Binding-site contacts:
Ligand atom OP2 contacts residue HIS55 of chain 1.A at 3.4 Å (h-bond).
Ligand atom N7 contacts residue ARG53 of chain 1.A at 3.2 Å (salt-bridge).
Ligand atom N2 contacts residue TRP75 of chain 1.A at 2.7 Å (h-bond).
Ligand atom N1 contacts residue PHE87 of chain 1.A at 3.5 Å.
Ligand atom O4 contacts residue TRP26 of chain 1.A at 3.5 Å.
Ligand atom OP1 contacts residue HIS56 of chain 1.A at 3.5 Å (h-bond).
Ligand atom C2 contacts residue PHE87 of chain 1.A at 3.5 Å (hydrophobic).
Ligand atom C7 contacts residue TRP75 of chain 1.A at 3.4 Å (hydrophobic).
Ligand atom O5' contacts residue ARG53 of chain 1.A at 3.0 Å (salt-bridge).
Ligand atom OP2 contacts residue HIS619 of chain 2.A at 3.1 Å (h-bond).
Ligand atom C3' contacts residue ARG53 of chain 1.A at 3.4 Å.
Ligand atom N6 contacts residue PHE87 of chain 1.A at 3.5 Å.
Ligand atom C4 contacts residue TRP26 of chain 1.A at 3.5 Å (hydrophobic).
Ligand atom O4' contacts residue MET85 of chain 1.A at 3.5 Å.
Ligand atom N7 contacts residue PHE87 of chain 1.A at 3.5 Å.
Ligand atom C5 contacts residue ARG53 of chain 1.A at 3.5 Å.
Ligand atom C4 contacts residue TRP75 of chain 1.A at 3.4 Å (hydrophobic).
Ligand atom N3 contacts residue SER83 of chain 1.A at 3.1 Å (h-bond).
Ligand atom O4' contacts residue TRP26 of chain 1.A at 3.1 Å.
Ligand atom O2 contacts residue TRP26 of chain 1.A at 3.5 Å (h-bond).
Ligand atom C6 contacts residue PHE87 of chain 1.A at 3.4 Å (hydrophobic).
Ligand atom C2 contacts residue TRP26 of chain 1.A at 3.4 Å (hydrophobic).
Ligand atom N3 contacts residue PHE87 of chain 1.A at 3.4 Å.
Ligand atom P contacts residue ARG53 of chain 1.A at 3.1 Å.
Ligand atom O4 contacts residue TRP75 of chain 1.A at 3.5 Å.
Ligand atom OP2 contacts residue ARG53 of chain 1.A at 2.4 Å (salt-bridge).
Ligand atom OP1 contacts residue LYS30 of chain 1.A at 3.0 Å (salt-bridge).
Ligand atom N3 contacts residue TRP26 of chain 1.A at 3.5 Å.
Ligand atom C7 contacts residue PRO84 of chain 1.A at 3.4 Å (hydrophobic).
Ligand atom OP1 contacts residue PHE645 of chain 2.A at 3.4 Å.
Ligand atom O2 contacts residue PRO84 of chain 1.A at 3.3 Å.
Ligand atom OP1 contacts residue HIS619 of chain 2.A at 3.2 Å (h-bond).
Ligand atom C5 contacts residue PHE87 of chain 1.A at 3.4 Å (hydrophobic).
Ligand atom O4 contacts residue SER51 of chain 1.A at 2.9 Å (h-bond).
Ligand atom C5 contacts residue TRP75 of chain 1.A at 3.5 Å (hydrophobic).
Ligand atom O2 contacts residue MET85 of chain 1.A at 2.8 Å (h-bond).
Ligand atom C6 contacts residue ARG53 of chain 1.A at 3.1 Å.
Ligand atom O6 contacts residue ARG53 of chain 1.A at 2.2 Å (salt-bridge).
Ligand atom C2 contacts residue PHE87 of chain 1.A at 3.5 Å (hydrophobic).
Ligand atom O4' contacts residue PHE87 of chain 1.A at 3.5 Å.

Sequence of chain 1.A:
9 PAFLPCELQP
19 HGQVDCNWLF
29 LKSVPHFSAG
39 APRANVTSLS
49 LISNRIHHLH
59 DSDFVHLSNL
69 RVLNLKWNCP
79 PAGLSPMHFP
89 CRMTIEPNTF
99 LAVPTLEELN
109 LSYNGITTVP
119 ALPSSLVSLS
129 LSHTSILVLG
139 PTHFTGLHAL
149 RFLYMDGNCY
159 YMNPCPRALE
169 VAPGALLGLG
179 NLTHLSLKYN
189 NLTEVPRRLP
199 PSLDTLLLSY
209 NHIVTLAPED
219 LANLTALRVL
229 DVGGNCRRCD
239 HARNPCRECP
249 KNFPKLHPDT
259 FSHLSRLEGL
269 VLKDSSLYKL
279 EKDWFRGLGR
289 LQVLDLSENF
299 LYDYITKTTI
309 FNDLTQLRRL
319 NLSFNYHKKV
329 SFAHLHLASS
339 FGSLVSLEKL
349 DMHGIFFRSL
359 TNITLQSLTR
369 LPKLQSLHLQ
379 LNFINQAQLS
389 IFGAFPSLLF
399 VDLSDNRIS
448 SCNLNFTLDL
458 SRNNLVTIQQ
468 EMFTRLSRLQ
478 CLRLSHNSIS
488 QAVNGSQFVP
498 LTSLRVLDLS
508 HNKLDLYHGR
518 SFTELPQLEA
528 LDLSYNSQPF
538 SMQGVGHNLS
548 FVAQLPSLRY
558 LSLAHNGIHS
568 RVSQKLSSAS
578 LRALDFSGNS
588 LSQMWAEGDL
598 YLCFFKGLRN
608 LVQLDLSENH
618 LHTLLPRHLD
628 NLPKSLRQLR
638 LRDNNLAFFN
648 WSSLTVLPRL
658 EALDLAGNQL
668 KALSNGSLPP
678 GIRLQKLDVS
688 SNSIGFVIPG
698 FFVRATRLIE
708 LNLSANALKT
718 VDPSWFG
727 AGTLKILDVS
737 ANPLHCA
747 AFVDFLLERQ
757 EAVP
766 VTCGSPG

Sequence of chain 2.A:
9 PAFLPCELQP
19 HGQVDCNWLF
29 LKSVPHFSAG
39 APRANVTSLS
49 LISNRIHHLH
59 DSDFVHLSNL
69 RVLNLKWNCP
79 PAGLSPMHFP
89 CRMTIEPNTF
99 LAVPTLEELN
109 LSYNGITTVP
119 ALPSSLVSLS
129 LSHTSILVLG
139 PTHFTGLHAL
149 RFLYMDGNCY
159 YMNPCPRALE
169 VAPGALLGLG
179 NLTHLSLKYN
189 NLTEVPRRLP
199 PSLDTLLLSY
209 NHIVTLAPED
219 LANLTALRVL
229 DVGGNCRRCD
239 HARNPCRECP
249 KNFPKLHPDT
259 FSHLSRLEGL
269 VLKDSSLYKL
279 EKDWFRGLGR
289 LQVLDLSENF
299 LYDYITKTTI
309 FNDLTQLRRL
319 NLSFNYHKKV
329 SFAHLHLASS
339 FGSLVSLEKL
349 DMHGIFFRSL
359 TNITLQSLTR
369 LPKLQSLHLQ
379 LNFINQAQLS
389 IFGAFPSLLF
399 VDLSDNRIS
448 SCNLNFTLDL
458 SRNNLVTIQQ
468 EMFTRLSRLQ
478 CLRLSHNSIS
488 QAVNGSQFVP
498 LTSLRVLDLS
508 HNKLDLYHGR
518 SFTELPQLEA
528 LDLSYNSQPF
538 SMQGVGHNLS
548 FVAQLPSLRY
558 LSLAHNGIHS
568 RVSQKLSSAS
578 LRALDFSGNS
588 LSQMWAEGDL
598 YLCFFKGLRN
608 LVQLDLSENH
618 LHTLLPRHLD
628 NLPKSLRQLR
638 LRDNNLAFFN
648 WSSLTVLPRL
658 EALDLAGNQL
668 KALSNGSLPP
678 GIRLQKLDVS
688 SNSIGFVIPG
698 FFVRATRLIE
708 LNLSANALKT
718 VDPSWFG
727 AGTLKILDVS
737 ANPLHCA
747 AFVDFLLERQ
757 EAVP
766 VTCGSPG

This small molecule binds to this protein.
Small molecule (SMILES): Cc1cn([C@H]2C[C@H](O[P](=O)(O)OC[C@H]3O[C@@H](n4cc(C)c(=O)[nH]c4=O)C[C@@H]3O)[C@@H](CO[P](=O)(O)O[C@H]3C[C@H](n4cnc5c(=O)nc(N)[nH]c54)O[C@@H]3CO[P](=O)(O)O[C@H]3C[C@H](n4ccc(N)nc4=O)O[C@@H]3CO[P](=O)(O)O[C@H]3C[C@H](n4cnc5c(N)ncnc54)O[C@@H]3CO[P](=O)(O)O[C@H]3C[C@H](n4cnc5c(=O)nc(N)[nH]c54)O[C@@H]3COP(=O)=O)O2)c(=O)[nH]c1=O